Binding-site contacts:
Ligand atom C5 contacts residue ILE82 of chain 1.B at 3.9 Å (hydrophobic).
Ligand atom C2 contacts residue ASN83 of chain 1.B at 2.5 Å.
Ligand atom N2 contacts residue THR85 of chain 1.B at 4.5 Å.
Ligand atom O5 contacts residue THR86 of chain 1.B at 3.7 Å.
Ligand atom C5 contacts residue THR86 of chain 1.B at 3.9 Å.
Ligand atom C4 contacts residue ASN83 of chain 1.B at 4.2 Å.
Ligand atom C2 contacts residue THR86 of chain 1.B at 4.4 Å.
Ligand atom C7 contacts residue ASN83 of chain 1.B at 3.3 Å.
Ligand atom O5 contacts residue ILE82 of chain 1.B at 3.2 Å.
Ligand atom C5 contacts residue ASN83 of chain 1.B at 3.6 Å.
Ligand atom O6 contacts residue ILE82 of chain 1.B at 4.0 Å.
Ligand atom C3 contacts residue ASN83 of chain 1.B at 3.8 Å.
Ligand atom C1 contacts residue ASN83 of chain 1.B at 1.4 Å.
Ligand atom O7 contacts residue ASN83 of chain 1.B at 3.3 Å (h-bond).
Ligand atom O5 contacts residue ASN83 of chain 1.B at 2.4 Å (h-bond).
Ligand atom N2 contacts residue ASN83 of chain 1.B at 2.9 Å (h-bond).
Ligand atom C6 contacts residue ILE82 of chain 1.B at 3.7 Å (hydrophobic).
Ligand atom C1 contacts residue THR86 of chain 1.B at 3.3 Å.
Ligand atom C8 contacts residue ASN83 of chain 1.B at 4.4 Å.
Ligand atom C1 contacts residue ILE82 of chain 1.B at 4.0 Å (hydrophobic).

This small molecule binds to this protein.
Small molecule (SMILES): CC(=O)N[C@@H]1[C@@H](O)[C@H](O)[C@@H](CO)O[C@H]1O

Sequence of chain 1.B:
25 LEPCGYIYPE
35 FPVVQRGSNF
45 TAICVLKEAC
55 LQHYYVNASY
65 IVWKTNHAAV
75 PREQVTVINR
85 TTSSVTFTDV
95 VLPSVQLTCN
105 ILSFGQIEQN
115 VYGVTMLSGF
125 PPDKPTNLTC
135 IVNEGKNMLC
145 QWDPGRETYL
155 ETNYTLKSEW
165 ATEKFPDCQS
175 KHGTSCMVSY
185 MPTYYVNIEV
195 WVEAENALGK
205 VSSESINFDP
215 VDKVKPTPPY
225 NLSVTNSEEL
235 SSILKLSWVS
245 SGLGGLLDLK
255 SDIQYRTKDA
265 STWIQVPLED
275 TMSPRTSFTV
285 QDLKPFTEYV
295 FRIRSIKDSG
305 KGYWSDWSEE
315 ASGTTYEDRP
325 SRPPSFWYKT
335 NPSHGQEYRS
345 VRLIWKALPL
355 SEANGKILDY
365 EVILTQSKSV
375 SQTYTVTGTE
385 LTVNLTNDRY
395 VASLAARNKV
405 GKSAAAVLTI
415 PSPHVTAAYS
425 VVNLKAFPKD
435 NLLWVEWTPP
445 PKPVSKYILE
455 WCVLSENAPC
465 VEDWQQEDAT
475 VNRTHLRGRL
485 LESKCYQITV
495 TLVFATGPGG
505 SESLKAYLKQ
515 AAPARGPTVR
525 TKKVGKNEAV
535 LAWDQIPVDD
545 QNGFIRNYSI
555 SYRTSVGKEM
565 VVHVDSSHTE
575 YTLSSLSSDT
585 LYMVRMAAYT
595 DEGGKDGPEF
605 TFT